Binding-site contacts:
Ligand atom O5 contacts residue GLU109 of chain 1.B at 3.4 Å (salt-bridge).
Ligand atom O6 contacts residue TYR211 of chain 1.A at 4.2 Å.
Ligand atom C1 contacts residue TYR116 of chain 1.B at 4.0 Å (hydrophobic).
Ligand atom O5 contacts residue GLN212 of chain 1.A at 3.5 Å (h-bond).
Ligand atom O6 contacts residue LEU207 of chain 1.A at 3.9 Å.
Ligand atom O7 contacts residue ASN113 of chain 1.B at 3.4 Å (h-bond).
Ligand atom C6 contacts residue TYR116 of chain 1.B at 3.4 Å (hydrophobic).
Ligand atom O5 contacts residue ASN113 of chain 1.B at 2.4 Å (h-bond).
Ligand atom C6 contacts residue GLU208 of chain 1.A at 3.8 Å.
Ligand atom C1 contacts residue GLU109 of chain 1.B at 3.6 Å.
Ligand atom C6 contacts residue LEU207 of chain 1.A at 3.6 Å (hydrophobic).
Ligand atom C6 contacts residue PRO239 of chain 1.A at 3.7 Å (hydrophobic).
Ligand atom O6 contacts residue GLN212 of chain 1.A at 3.6 Å.
Ligand atom O6 contacts residue TYR116 of chain 1.B at 3.4 Å (h-bond).
Ligand atom C5 contacts residue GLN212 of chain 1.A at 4.0 Å.
Ligand atom C2 contacts residue ASN113 of chain 1.B at 2.4 Å.
Ligand atom O5 contacts residue GLU208 of chain 1.A at 3.7 Å.
Ligand atom C6 contacts residue TYR211 of chain 1.A at 3.5 Å (hydrophobic).
Ligand atom C7 contacts residue ASN113 of chain 1.B at 3.3 Å.
Ligand atom C5 contacts residue PHE189 of chain 1.B at 4.0 Å (hydrophobic).
Ligand atom O6 contacts residue PRO239 of chain 1.A at 3.6 Å.
Ligand atom C5 contacts residue TYR211 of chain 1.A at 4.2 Å (hydrophobic).
Ligand atom C1 contacts residue GLN212 of chain 1.A at 4.1 Å.
Ligand atom O5 contacts residue LEU207 of chain 1.A at 3.9 Å.
Ligand atom O3 contacts residue GLU208 of chain 1.A at 3.8 Å.
Ligand atom C2 contacts residue LEU207 of chain 1.A at 4.3 Å (hydrophobic).
Ligand atom C4 contacts residue LEU207 of chain 1.A at 3.9 Å (hydrophobic).
Ligand atom N2 contacts residue ASN113 of chain 1.B at 2.9 Å (h-bond).
Ligand atom C8 contacts residue MET185 of chain 1.B at 3.3 Å (hydrophobic).
Ligand atom C1 contacts residue ASN113 of chain 1.B at 1.4 Å.
Ligand atom O6 contacts residue GLU208 of chain 1.A at 2.9 Å (salt-bridge).
Ligand atom O5 contacts residue TYR116 of chain 1.B at 3.3 Å.
Ligand atom C6 contacts residue GLN212 of chain 1.A at 3.1 Å.
Ligand atom C4 contacts residue ASN113 of chain 1.B at 4.2 Å.
Ligand atom C5 contacts residue TYR116 of chain 1.B at 4.2 Å (hydrophobic).
Ligand atom C3 contacts residue ASN113 of chain 1.B at 3.8 Å.
Ligand atom C5 contacts residue ASN113 of chain 1.B at 3.7 Å.
Ligand atom O7 contacts residue LEU207 of chain 1.A at 4.0 Å.
Ligand atom C6 contacts residue PHE189 of chain 1.B at 3.8 Å (hydrophobic).
Ligand atom C5 contacts residue LEU207 of chain 1.A at 3.9 Å (hydrophobic).

This protein binds this small molecule.
Small molecule (SMILES): CC(=O)N[C@H]1[C@@H](O[C@H]2[C@H](O)[C@@H](NC(C)=O)CO[C@@H]2CO)O[C@H](CO)[C@@H](O[C@@H]2O[C@H](CO[C@@H]3O[C@H](CO[C@@H]4O[C@H](CO)[C@@H](O)[C@H](O)[C@@H]4O)[C@@H](O)[C@H](O)[C@@H]3O)[C@@H](O)[C@H](O)[C@@H]2O)[C@@H]1O

Sequence of chain 1.A:
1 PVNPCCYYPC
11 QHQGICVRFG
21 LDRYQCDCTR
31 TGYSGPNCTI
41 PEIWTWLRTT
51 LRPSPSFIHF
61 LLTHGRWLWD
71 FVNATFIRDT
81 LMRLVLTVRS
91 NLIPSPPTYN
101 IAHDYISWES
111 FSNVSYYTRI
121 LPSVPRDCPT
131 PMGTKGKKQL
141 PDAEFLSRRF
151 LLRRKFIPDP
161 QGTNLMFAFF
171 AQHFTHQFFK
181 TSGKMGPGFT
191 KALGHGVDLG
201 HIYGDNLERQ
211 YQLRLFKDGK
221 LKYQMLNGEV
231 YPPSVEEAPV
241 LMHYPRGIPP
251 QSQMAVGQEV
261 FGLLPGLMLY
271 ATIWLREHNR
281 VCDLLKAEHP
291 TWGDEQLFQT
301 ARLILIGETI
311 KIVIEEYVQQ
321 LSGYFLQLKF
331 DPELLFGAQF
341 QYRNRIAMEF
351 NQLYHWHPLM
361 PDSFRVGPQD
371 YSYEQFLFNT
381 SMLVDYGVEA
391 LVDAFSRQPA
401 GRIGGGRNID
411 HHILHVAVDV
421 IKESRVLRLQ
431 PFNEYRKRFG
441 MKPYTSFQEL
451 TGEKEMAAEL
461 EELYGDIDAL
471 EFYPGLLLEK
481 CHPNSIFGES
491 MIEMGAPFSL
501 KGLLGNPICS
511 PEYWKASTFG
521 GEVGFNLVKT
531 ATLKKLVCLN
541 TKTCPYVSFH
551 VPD

Sequence of chain 1.B:
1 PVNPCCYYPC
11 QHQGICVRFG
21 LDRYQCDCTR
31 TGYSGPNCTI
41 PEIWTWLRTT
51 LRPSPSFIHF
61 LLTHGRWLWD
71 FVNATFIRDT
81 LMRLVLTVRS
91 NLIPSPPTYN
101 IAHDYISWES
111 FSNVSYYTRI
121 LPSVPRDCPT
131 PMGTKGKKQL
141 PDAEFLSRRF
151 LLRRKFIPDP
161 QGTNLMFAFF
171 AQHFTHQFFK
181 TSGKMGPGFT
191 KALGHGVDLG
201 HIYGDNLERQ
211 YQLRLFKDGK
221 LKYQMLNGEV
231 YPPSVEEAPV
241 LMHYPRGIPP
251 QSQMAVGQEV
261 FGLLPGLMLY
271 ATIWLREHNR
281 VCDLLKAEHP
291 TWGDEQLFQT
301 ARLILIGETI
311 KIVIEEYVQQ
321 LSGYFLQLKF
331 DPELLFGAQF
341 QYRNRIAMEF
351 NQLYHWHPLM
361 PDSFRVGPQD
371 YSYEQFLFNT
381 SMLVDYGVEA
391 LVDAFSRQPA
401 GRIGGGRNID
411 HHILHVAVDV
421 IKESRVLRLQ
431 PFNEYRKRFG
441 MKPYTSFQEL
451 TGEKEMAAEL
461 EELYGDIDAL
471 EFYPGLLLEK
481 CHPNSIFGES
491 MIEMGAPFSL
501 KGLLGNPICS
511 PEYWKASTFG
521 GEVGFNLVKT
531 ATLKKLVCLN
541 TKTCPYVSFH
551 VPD